Binding-site contacts:
Ligand atom O1 contacts residue GLN104 of chain 54.A at 3.9 Å.
Ligand atom O3 contacts residue TYR194 of chain 54.A at 3.9 Å.
Ligand atom O6 contacts residue LEU103 of chain 54.A at 4.0 Å.
Ligand atom O1 contacts residue TYR194 of chain 54.A at 3.8 Å.
Ligand atom O5 contacts residue LEU103 of chain 54.A at 3.0 Å (h-bond).
Ligand atom O5 contacts residue THR102 of chain 54.A at 3.6 Å.
Ligand atom C6 contacts residue LEU103 of chain 54.A at 2.7 Å (hydrophobic).
Ligand atom O4 contacts residue ASN215 of chain 54.A at 3.4 Å (h-bond).
Ligand atom C2 contacts residue MET217 of chain 54.A at 3.5 Å (hydrophobic).
Ligand atom O3 contacts residue ILE101 of chain 54.A at 3.5 Å.
Ligand atom O3 contacts residue ASN215 of chain 54.A at 2.1 Å.
Ligand atom C5 contacts residue HIS263 of chain 54.A at 3.9 Å.
Ligand atom O3 contacts residue MET217 of chain 54.A at 2.5 Å (h-bond).
Ligand atom O6 contacts residue THR102 of chain 54.A at 2.4 Å.
Ligand atom C5 contacts residue THR102 of chain 54.A at 2.8 Å.
Ligand atom O4 contacts residue ILE101 of chain 54.A at 4.0 Å.
Ligand atom C6 contacts residue THR102 of chain 54.A at 1.9 Å.
Ligand atom C6 contacts residue ILE101 of chain 54.A at 3.2 Å (hydrophobic).
Ligand atom C4 contacts residue ASN215 of chain 54.A at 4.0 Å.
Ligand atom O1 contacts residue MET195 of chain 54.A at 3.8 Å.
Ligand atom O2 contacts residue MET217 of chain 54.A at 3.3 Å (h-bond).
Ligand atom C1 contacts residue MET195 of chain 54.A at 3.2 Å (hydrophobic).
Ligand atom O2 contacts residue MET195 of chain 54.A at 3.6 Å.
Ligand atom C6 contacts residue HIS241 of chain 54.A at 3.7 Å.
Ligand atom C4 contacts residue HIS263 of chain 54.A at 3.7 Å.
Ligand atom O4 contacts residue THR102 of chain 54.A at 3.8 Å.
Ligand atom C3 contacts residue MET217 of chain 54.A at 3.2 Å (hydrophobic).
Ligand atom C6 contacts residue LEU103 of chain 54.A at 3.2 Å (hydrophobic).
Ligand atom O2 contacts residue ASN215 of chain 54.A at 3.5 Å.
Ligand atom O5 contacts residue LEU103 of chain 54.A at 3.3 Å.
Ligand atom O2 contacts residue TYR193 of chain 54.A at 3.9 Å.
Ligand atom O6 contacts residue ILE101 of chain 54.A at 2.1 Å (h-bond).
Ligand atom O6 contacts residue LEU103 of chain 54.A at 3.3 Å.
Ligand atom C5 contacts residue LEU103 of chain 54.A at 3.5 Å (hydrophobic).
Ligand atom C4 contacts residue THR102 of chain 54.A at 3.9 Å.
Ligand atom C2 contacts residue TYR193 of chain 54.A at 3.8 Å (hydrophobic).
Ligand atom C3 contacts residue ASN215 of chain 54.A at 3.5 Å.
Ligand atom O6 contacts residue HIS241 of chain 54.A at 4.0 Å.
Ligand atom C5 contacts residue LEU103 of chain 54.A at 3.0 Å (hydrophobic).
Ligand atom O4 contacts residue HIS263 of chain 54.A at 2.6 Å.

Sequence of chain 54.A:
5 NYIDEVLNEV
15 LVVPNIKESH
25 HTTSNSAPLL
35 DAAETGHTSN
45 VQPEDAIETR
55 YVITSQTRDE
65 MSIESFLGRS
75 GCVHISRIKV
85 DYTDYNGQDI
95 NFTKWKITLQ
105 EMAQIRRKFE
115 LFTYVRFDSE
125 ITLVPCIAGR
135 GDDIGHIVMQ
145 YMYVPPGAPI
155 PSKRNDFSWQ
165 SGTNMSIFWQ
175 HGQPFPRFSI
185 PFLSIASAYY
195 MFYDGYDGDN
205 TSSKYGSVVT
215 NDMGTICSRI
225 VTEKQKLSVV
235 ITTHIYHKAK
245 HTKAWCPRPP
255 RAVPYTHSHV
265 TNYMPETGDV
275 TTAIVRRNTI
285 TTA

The small molecule below binds the protein below.
Small molecule (SMILES): OC[C@H]1O[C@@](CO)(O[C@H]2O[C@H](CO)[C@@H](O)[C@H](O)[C@H]2O)[C@@H](O)[C@@H]1O